Sequence of chain 1.A:
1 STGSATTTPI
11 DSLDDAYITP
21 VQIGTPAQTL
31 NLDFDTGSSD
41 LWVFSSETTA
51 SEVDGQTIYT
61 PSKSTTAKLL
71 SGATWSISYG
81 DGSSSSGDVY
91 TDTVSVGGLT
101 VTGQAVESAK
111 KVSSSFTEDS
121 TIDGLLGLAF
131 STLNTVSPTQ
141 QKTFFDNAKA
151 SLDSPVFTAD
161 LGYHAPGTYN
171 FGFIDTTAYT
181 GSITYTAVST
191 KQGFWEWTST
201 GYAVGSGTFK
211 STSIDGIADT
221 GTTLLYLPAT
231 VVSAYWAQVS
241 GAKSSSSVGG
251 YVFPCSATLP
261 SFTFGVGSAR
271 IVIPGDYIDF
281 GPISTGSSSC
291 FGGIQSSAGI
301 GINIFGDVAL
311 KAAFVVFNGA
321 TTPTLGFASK

Binding-site contacts:
Ligand atom CZ contacts residue ASP81 of chain 1.A at 3.6 Å.
Ligand atom CG contacts residue TYR79 of chain 1.A at 3.7 Å (hydrophobic).
Ligand atom CG1 contacts residue ILE304 of chain 1.A at 3.7 Å (hydrophobic).
Ligand atom CB3 contacts residue SER78 of chain 1.A at 3.5 Å.
Ligand atom N1 contacts residue ASP219 of chain 1.A at 3.3 Å (salt-bridge).
Ligand atom CD1 contacts residue LEU125 of chain 1.A at 3.7 Å (hydrophobic).
Ligand atom N2 contacts residue GLY37 of chain 1.A at 3.0 Å (h-bond).
Ligand atom CB contacts residue ASP35 of chain 1.A at 2.9 Å.
Ligand atom O contacts residue GLY80 of chain 1.A at 2.8 Å (h-bond).
Ligand atom CB2 contacts residue GLY37 of chain 1.A at 3.6 Å.
Ligand atom CE1 contacts residue ASP33 of chain 1.A at 3.6 Å.
Ligand atom CE contacts residue PHE194 of chain 1.A at 3.2 Å (hydrophobic).
Ligand atom CB1 contacts residue GLY37 of chain 1.A at 3.7 Å.
Ligand atom CA contacts residue TYR79 of chain 1.A at 3.9 Å (hydrophobic).
Ligand atom CA contacts residue ASP35 of chain 1.A at 3.4 Å.
Ligand atom O contacts residue TYR79 of chain 1.A at 3.4 Å.
Ligand atom CA3 contacts residue SER78 of chain 1.A at 3.4 Å.
Ligand atom CA contacts residue GLY221 of chain 1.A at 3.8 Å.
Ligand atom CG3 contacts residue SER78 of chain 1.A at 3.6 Å.
Ligand atom N1 contacts residue GLY37 of chain 1.A at 3.4 Å (h-bond).
Ligand atom CG1 contacts residue ASP219 of chain 1.A at 3.2 Å.
Ligand atom CD2 contacts residue TYR79 of chain 1.A at 3.4 Å (hydrophobic).
Ligand atom N1 contacts residue ASP35 of chain 1.A at 3.4 Å (salt-bridge).
Ligand atom CD3 contacts residue GLY80 of chain 1.A at 3.0 Å.
Ligand atom CB2 contacts residue SER38 of chain 1.A at 3.7 Å.
Ligand atom N3 contacts residue SER78 of chain 1.A at 2.6 Å (h-bond).
Ligand atom C contacts residue ASP219 of chain 1.A at 3.0 Å.
Ligand atom CB1 contacts residue ASP219 of chain 1.A at 3.1 Å.
Ligand atom O1 contacts residue PHE194 of chain 1.A at 3.7 Å.
Ligand atom CA1 contacts residue ASP219 of chain 1.A at 3.5 Å.
Ligand atom N contacts residue GLY221 of chain 1.A at 3.2 Å (h-bond).
Ligand atom CD1 contacts residue GLY221 of chain 1.A at 3.6 Å.
Ligand atom OXT contacts residue SER78 of chain 1.A at 3.8 Å.
Ligand atom CB contacts residue TYR79 of chain 1.A at 3.1 Å (hydrophobic).
Ligand atom CE2 contacts residue ASP81 of chain 1.A at 3.0 Å.
Ligand atom CA1 contacts residue GLY37 of chain 1.A at 3.9 Å.
Ligand atom CD2 contacts residue ASP81 of chain 1.A at 3.8 Å.
Ligand atom C2 contacts residue SER78 of chain 1.A at 3.6 Å.
Ligand atom CA2 contacts residue SER78 of chain 1.A at 3.7 Å.
Ligand atom C contacts residue ASP35 of chain 1.A at 3.2 Å.

A protein and the small-molecule ligand that binds it are described below.
Small molecule (SMILES): CC[C@H](C)[C@H](NC(=O)[C@H](C)NC(=O)[C@@H](CCSC)NC[C@@H](N)Cc1ccccc1)C(=O)O